Sequence of chain 1.A:
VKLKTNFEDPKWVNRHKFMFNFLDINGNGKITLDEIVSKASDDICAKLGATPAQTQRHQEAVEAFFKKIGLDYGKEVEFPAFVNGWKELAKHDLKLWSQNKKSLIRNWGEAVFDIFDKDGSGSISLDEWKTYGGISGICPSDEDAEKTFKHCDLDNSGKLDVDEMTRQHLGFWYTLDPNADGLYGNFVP

The protein below binds the small molecule below.
Small molecule (SMILES): O=C1N2C=C(c3ccc(O)cc3)N=C(Cc3ccccc3)C2=N[C@@]1(Cc1ccc(O)cc1)OO

Binding-site contacts:
Ligand atom C30 contacts residue ILE45 of chain 1.A at 3.6 Å (hydrophobic).
Ligand atom C13 contacts residue MET174 of chain 1.A at 3.6 Å (hydrophobic).
Ligand atom C9 contacts residue TRP117 of chain 1.A at 3.5 Å (hydrophobic).
Ligand atom C21 contacts residue MET28 of chain 1.A at 3.4 Å (hydrophobic).
Ligand atom O18 contacts residue HIS178 of chain 1.A at 2.7 Å.
Ligand atom C14 contacts residue HIS178 of chain 1.A at 3.2 Å.
Ligand atom C23 contacts residue HIS25 of chain 1.A at 3.2 Å.
Ligand atom C2 contacts residue TYR141 of chain 1.A at 3.5 Å (hydrophobic).
Ligand atom O17 contacts residue HIS178 of chain 1.A at 3.5 Å (h-bond).
Ligand atom C13 contacts residue PHE122 of chain 1.A at 3.5 Å (hydrophobic).
Ligand atom C13 contacts residue HIS178 of chain 1.A at 3.5 Å.
Ligand atom C10 contacts residue TYR141 of chain 1.A at 3.3 Å (hydrophobic).
Ligand atom C15 contacts residue ILE114 of chain 1.A at 3.6 Å (hydrophobic).
Ligand atom O18 contacts residue TRP182 of chain 1.A at 3.6 Å.
Ligand atom C8 contacts residue ILE147 of chain 1.A at 3.6 Å (hydrophobic).
Ligand atom C23 contacts residue TRP95 of chain 1.A at 3.2 Å (hydrophobic).
Ligand atom O18 contacts residue TYR193 of chain 1.A at 2.7 Å (h-bond).
Ligand atom O17 contacts residue MET174 of chain 1.A at 3.3 Å.
Ligand atom O25 contacts residue MET28 of chain 1.A at 3.5 Å.
Ligand atom O25 contacts residue TRP95 of chain 1.A at 3.4 Å (h-bond).
Ligand atom C16 contacts residue HIS178 of chain 1.A at 3.6 Å.
Ligand atom C24 contacts residue TRP182 of chain 1.A at 3.6 Å (hydrophobic).
Ligand atom N4 contacts residue TRP117 of chain 1.A at 3.5 Å.
Ligand atom O17 contacts residue GLY118 of chain 1.A at 3.4 Å.
Ligand atom C21 contacts residue LEU32 of chain 1.A at 3.6 Å (hydrophobic).
Ligand atom O33 contacts residue TYR193 of chain 1.A at 3.3 Å (h-bond).
Ligand atom C15 contacts residue HIS178 of chain 1.A at 3.2 Å.
Ligand atom O33 contacts residue TYR141 of chain 1.A at 3.6 Å.
Ligand atom C14 contacts residue GLY118 of chain 1.A at 3.2 Å.
Ligand atom C22 contacts residue HIS25 of chain 1.A at 3.4 Å.
Ligand atom C22 contacts residue TRP95 of chain 1.A at 3.3 Å (hydrophobic).
Ligand atom C22 contacts residue MET28 of chain 1.A at 3.2 Å (hydrophobic).
Ligand atom C28 contacts residue ILE53 of chain 1.A at 3.4 Å (hydrophobic).
Ligand atom C23 contacts residue TRP182 of chain 1.A at 3.5 Å (hydrophobic).
Ligand atom O25 contacts residue HIS25 of chain 1.A at 2.7 Å.
Ligand atom C19 contacts residue MET28 of chain 1.A at 3.6 Å (hydrophobic).
Ligand atom C28 contacts residue TYR141 of chain 1.A at 3.4 Å (hydrophobic).
Ligand atom O25 contacts residue PHE91 of chain 1.A at 3.1 Å.
Ligand atom N1 contacts residue TYR141 of chain 1.A at 2.6 Å (h-bond).
Ligand atom C15 contacts residue GLY118 of chain 1.A at 3.3 Å.